This protein binds this small molecule.
Small molecule (SMILES): Nc1ncnc2[nH]cnc12

Binding-site contacts:
Ligand atom N6 contacts residue GLY639 of chain 2.E at 3.5 Å (h-bond).
Ligand atom N6 contacts residue SER632 of chain 2.E at 3.6 Å.
Ligand atom C4 contacts residue PRO631 of chain 2.E at 4.2 Å (hydrophobic).
Ligand atom N3 contacts residue GLY639 of chain 2.E at 4.2 Å.
Ligand atom C5 contacts residue PRO420 of chain 2.E at 4.5 Å (hydrophobic).
Ligand atom N1 contacts residue PRO631 of chain 2.E at 4.2 Å.
Ligand atom N9 contacts residue PRO631 of chain 2.E at 3.8 Å.
Ligand atom C6 contacts residue GLY639 of chain 2.E at 3.7 Å.
Ligand atom N6 contacts residue PRO633 of chain 2.E at 4.4 Å.
Ligand atom C8 contacts residue HIS630 of chain 2.E at 3.3 Å.
Ligand atom N7 contacts residue ASP609 of chain 2.E at 4.0 Å.
Ligand atom N1 contacts residue PHE638 of chain 2.E at 4.1 Å.
Ligand atom C6 contacts residue SER632 of chain 2.E at 4.0 Å.
Ligand atom C2 contacts residue PRO631 of chain 2.E at 4.2 Å (hydrophobic).
Ligand atom C5 contacts residue PRO631 of chain 2.E at 4.4 Å (hydrophobic).
Ligand atom N6 contacts residue PHE638 of chain 2.E at 3.7 Å.
Ligand atom N1 contacts residue GLY639 of chain 2.E at 3.0 Å (h-bond).
Ligand atom N9 contacts residue HIS630 of chain 2.E at 4.4 Å.
Ligand atom C6 contacts residue PRO631 of chain 2.E at 4.3 Å (hydrophobic).
Ligand atom C5 contacts residue SER632 of chain 2.E at 3.9 Å.
Ligand atom N7 contacts residue HIS630 of chain 2.E at 3.7 Å.
Ligand atom N7 contacts residue SER632 of chain 2.E at 3.7 Å.
Ligand atom C2 contacts residue GLY639 of chain 2.E at 2.9 Å.
Ligand atom C2 contacts residue ILE622 of chain 2.E at 4.3 Å (hydrophobic).
Ligand atom N3 contacts residue PRO631 of chain 2.E at 4.1 Å.
Ligand atom N6 contacts residue GLY637 of chain 2.E at 3.4 Å (h-bond).

Sequence of chain 2.E:
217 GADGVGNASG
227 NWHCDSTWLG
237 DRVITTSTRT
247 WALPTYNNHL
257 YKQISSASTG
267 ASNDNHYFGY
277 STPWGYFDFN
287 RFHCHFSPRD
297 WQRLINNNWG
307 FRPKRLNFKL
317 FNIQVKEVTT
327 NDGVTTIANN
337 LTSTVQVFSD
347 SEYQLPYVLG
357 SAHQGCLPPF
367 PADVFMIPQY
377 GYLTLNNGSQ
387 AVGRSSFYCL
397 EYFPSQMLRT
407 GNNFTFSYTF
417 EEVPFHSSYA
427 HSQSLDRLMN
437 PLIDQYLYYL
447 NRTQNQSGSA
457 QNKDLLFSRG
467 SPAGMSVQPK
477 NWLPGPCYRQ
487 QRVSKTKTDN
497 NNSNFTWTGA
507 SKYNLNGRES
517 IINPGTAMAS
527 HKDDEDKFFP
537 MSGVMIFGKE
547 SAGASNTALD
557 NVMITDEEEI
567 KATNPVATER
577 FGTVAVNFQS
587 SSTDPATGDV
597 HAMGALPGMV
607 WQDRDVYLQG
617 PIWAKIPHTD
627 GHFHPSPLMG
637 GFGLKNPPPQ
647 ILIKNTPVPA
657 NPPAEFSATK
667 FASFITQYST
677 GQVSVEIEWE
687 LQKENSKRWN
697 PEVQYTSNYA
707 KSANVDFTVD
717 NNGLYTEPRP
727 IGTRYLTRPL